Sequence of chain 1.D:
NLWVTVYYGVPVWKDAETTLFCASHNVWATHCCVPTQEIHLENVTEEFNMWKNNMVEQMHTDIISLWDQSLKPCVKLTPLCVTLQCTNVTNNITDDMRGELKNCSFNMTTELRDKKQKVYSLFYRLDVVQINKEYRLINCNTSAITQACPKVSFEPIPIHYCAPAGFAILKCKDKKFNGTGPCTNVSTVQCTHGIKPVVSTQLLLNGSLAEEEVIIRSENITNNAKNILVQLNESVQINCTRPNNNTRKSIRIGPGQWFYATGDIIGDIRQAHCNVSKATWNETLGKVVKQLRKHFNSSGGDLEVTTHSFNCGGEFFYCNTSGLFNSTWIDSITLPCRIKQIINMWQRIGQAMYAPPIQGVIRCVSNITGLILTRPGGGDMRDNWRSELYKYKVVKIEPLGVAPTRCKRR

Binding-site contacts:
Ligand atom C1 contacts residue GLN298 of chain 1.D at 3.9 Å.
Ligand atom C2 contacts residue ASN300 of chain 1.D at 2.5 Å.
Ligand atom C2 contacts residue GLN298 of chain 1.D at 4.3 Å.
Ligand atom C8 contacts residue ASN300 of chain 1.D at 3.9 Å.
Ligand atom C5 contacts residue GLN298 of chain 1.D at 4.2 Å.
Ligand atom N2 contacts residue GLN298 of chain 1.D at 4.3 Å.
Ligand atom C8 contacts residue SER338 of chain 1.D at 3.7 Å.
Ligand atom C7 contacts residue ASN300 of chain 1.D at 3.5 Å.
Ligand atom C1 contacts residue ASN300 of chain 1.D at 1.5 Å.
Ligand atom C5 contacts residue ASN300 of chain 1.D at 3.8 Å.
Ligand atom O5 contacts residue VAL449 of chain 1.D at 4.5 Å.
Ligand atom C8 contacts residue ASN336 of chain 1.D at 3.6 Å.
Ligand atom O7 contacts residue ASN336 of chain 1.D at 4.3 Å.
Ligand atom C8 contacts residue VAL337 of chain 1.D at 3.6 Å (hydrophobic).
Ligand atom C3 contacts residue ASN300 of chain 1.D at 3.9 Å.
Ligand atom N2 contacts residue ASN300 of chain 1.D at 3.0 Å (h-bond).
Ligand atom C4 contacts residue ASN300 of chain 1.D at 4.3 Å.
Ligand atom C7 contacts residue ASN336 of chain 1.D at 4.5 Å.
Ligand atom O7 contacts residue ASN300 of chain 1.D at 3.8 Å.
Ligand atom C8 contacts residue GLN298 of chain 1.D at 4.5 Å.
Ligand atom O5 contacts residue ASN300 of chain 1.D at 2.5 Å (h-bond).
Ligand atom C3 contacts residue GLN298 of chain 1.D at 4.0 Å.

The protein below binds the small molecule below.
Small molecule (SMILES): CC(=O)N[C@@H]1[C@@H](O)[C@H](O)[C@@H](CO)O[C@H]1O